Sequence of chain 2.A:
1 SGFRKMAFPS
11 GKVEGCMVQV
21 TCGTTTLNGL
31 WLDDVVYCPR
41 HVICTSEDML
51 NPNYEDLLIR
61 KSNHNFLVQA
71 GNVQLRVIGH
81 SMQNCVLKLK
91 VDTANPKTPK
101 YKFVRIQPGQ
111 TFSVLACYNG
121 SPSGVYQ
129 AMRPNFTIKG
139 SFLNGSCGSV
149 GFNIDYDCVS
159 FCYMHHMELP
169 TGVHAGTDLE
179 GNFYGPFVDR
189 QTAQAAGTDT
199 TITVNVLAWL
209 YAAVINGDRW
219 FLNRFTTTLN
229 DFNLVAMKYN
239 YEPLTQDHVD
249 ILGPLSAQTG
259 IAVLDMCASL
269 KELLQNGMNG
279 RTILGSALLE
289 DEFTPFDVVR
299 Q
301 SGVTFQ

Sequence of chain 1.A:
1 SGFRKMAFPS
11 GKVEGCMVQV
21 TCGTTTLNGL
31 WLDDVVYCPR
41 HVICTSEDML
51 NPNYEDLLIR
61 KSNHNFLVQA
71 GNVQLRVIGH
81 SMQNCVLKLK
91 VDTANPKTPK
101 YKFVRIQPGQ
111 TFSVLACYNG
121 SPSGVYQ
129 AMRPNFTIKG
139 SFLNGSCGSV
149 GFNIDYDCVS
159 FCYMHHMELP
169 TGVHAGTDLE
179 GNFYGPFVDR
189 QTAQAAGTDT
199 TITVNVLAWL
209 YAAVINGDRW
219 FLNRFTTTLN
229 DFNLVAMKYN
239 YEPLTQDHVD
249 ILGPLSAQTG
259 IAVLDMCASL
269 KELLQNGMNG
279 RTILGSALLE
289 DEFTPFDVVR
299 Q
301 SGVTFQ

Binding-site contacts:
Ligand atom C25 contacts residue PRO168 of chain 2.A at 3.5 Å (hydrophobic).
Ligand atom C6 contacts residue THR190 of chain 2.A at 3.0 Å.
Ligand atom O3 contacts residue MET165 of chain 2.A at 3.1 Å.
Ligand atom C27 contacts residue HIS164 of chain 2.A at 3.5 Å.
Ligand atom O5 contacts residue GLU166 of chain 2.A at 3.0 Å (salt-bridge).
Ligand atom O5 contacts residue MET165 of chain 2.A at 3.3 Å.
Ligand atom C10 contacts residue GLU166 of chain 2.A at 3.6 Å.
Ligand atom C16 contacts residue CYS145 of chain 2.A at 2.8 Å (hydrophobic).
Ligand atom C4 contacts residue THR190 of chain 2.A at 3.1 Å.
Ligand atom C17 contacts residue HIS164 of chain 2.A at 3.7 Å.
Ligand atom N contacts residue GLU166 of chain 2.A at 2.9 Å (salt-bridge).
Ligand atom C16 contacts residue HIS164 of chain 2.A at 3.6 Å.
Ligand atom O6 contacts residue CYS145 of chain 2.A at 2.0 Å (h-bond).
Ligand atom C2 contacts residue ALA191 of chain 2.A at 3.6 Å (hydrophobic).
Ligand atom N3 contacts residue GLU166 of chain 2.A at 3.4 Å (salt-bridge).
Ligand atom C17 contacts residue CYS145 of chain 2.A at 1.8 Å (hydrophobic).
Ligand atom C22 contacts residue HIS163 of chain 2.A at 3.7 Å.
Ligand atom C5 contacts residue THR190 of chain 2.A at 3.5 Å.
Ligand atom C21 contacts residue LEU141 of chain 2.A at 3.3 Å (hydrophobic).
Ligand atom N2 contacts residue HIS164 of chain 2.A at 2.7 Å (h-bond).
Ligand atom C28 contacts residue MET49 of chain 2.A at 3.5 Å (hydrophobic).
Ligand atom O contacts residue MET165 of chain 2.A at 3.5 Å.
Ligand atom C8 contacts residue GLU166 of chain 2.A at 3.6 Å.
Ligand atom C6 contacts residue GLN192 of chain 2.A at 3.6 Å.
Ligand atom N2 contacts residue CYS145 of chain 2.A at 3.4 Å (h-bond).
Ligand atom O6 contacts residue SER144 of chain 2.A at 3.5 Å (h-bond).
Ligand atom C22 contacts residue GLU166 of chain 2.A at 3.6 Å.
Ligand atom O3 contacts residue GLU166 of chain 2.A at 2.7 Å (salt-bridge).
Ligand atom O5 contacts residue HIS163 of chain 2.A at 2.8 Å (h-bond).
Ligand atom C20 contacts residue LEU141 of chain 2.A at 3.5 Å (hydrophobic).
Ligand atom C12 contacts residue HIS164 of chain 2.A at 3.6 Å.
Ligand atom C13 contacts residue HIS164 of chain 2.A at 3.6 Å.
Ligand atom N3 contacts residue LEU141 of chain 2.A at 3.6 Å.
Ligand atom O1 contacts residue GLN189 of chain 2.A at 3.4 Å.
Ligand atom C18 contacts residue CYS145 of chain 2.A at 3.1 Å (hydrophobic).
Ligand atom C29 contacts residue MET165 of chain 2.A at 3.6 Å (hydrophobic).
Ligand atom C25 contacts residue LEU167 of chain 2.A at 3.6 Å (hydrophobic).
Ligand atom C20 contacts residue ASN142 of chain 2.A at 3.1 Å.
Ligand atom C29 contacts residue GLN189 of chain 2.A at 3.6 Å.
Ligand atom C25 contacts residue GLU166 of chain 2.A at 3.1 Å.

This protein binds this small molecule.
Small molecule (SMILES): C[C@@H](OC(C)(C)C)[C@H](NC(=O)OCc1ccccc1)C(=O)N[C@@H](CC(C)(C)C)C(=O)N[C@H](CO)C[C@@H]1CCNC1=O